The small molecule below binds the protein below.
Small molecule (SMILES): N[C@@H](Cc1ccccc1)C(=O)NCC=O

Sequence of chain 5.QA:
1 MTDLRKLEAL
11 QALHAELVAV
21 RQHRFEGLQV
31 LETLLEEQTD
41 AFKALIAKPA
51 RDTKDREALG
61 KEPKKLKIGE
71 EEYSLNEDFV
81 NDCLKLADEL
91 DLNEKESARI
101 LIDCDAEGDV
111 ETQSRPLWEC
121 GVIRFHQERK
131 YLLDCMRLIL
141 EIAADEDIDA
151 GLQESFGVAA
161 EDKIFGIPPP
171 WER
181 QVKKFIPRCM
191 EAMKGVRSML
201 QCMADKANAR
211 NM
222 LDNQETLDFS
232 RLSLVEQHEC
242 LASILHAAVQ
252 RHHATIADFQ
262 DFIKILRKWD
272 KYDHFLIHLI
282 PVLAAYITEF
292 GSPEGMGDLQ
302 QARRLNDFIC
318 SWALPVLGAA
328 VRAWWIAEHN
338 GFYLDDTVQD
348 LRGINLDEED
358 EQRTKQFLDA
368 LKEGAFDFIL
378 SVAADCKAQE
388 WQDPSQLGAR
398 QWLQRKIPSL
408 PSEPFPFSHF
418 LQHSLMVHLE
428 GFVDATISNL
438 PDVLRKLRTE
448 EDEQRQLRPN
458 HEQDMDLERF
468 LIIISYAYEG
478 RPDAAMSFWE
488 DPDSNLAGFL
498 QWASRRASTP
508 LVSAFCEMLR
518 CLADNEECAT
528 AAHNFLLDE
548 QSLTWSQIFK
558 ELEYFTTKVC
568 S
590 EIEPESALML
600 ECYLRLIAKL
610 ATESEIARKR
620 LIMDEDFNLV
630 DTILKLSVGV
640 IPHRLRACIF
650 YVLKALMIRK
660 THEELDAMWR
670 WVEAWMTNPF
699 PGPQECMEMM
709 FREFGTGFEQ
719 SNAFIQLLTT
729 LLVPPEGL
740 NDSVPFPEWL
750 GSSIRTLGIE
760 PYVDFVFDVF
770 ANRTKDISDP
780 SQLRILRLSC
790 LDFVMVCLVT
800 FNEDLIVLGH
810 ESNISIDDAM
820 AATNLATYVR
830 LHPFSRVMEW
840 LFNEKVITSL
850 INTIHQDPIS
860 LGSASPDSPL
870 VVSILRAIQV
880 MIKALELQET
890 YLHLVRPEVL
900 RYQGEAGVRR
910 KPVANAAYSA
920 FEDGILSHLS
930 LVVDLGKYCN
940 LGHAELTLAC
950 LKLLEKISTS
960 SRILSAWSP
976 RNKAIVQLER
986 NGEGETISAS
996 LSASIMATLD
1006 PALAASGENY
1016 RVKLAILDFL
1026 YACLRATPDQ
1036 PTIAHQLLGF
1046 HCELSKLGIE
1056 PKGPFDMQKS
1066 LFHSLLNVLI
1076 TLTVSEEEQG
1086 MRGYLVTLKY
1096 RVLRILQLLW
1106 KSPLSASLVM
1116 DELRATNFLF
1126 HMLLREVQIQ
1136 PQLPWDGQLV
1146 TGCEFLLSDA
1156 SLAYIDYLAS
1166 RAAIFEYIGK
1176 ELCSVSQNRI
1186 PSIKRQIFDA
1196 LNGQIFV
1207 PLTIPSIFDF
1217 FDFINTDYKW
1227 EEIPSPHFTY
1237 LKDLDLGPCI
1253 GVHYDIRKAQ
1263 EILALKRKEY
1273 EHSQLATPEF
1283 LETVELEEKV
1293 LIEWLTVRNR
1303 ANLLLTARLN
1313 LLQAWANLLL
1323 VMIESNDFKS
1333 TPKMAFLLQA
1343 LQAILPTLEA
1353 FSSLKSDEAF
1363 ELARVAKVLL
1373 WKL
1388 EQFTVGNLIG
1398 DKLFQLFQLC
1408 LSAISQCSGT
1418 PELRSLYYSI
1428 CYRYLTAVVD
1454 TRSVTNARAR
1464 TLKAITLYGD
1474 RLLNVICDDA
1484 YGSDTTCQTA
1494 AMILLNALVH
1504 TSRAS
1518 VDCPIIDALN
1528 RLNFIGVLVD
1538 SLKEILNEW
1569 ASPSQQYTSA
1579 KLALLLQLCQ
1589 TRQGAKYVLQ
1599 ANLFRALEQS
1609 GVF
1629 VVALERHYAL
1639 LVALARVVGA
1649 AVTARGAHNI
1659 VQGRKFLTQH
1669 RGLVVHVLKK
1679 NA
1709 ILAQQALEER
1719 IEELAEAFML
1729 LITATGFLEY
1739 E

Binding-site contacts:
Ligand atom CG contacts residue ASN492 of chain 5.QA at 4.3 Å.
Ligand atom O contacts residue ARG442 of chain 5.QA at 4.3 Å.
Ligand atom CB contacts residue PHE496 of chain 5.QA at 3.9 Å (hydrophobic).
Ligand atom C contacts residue ARG442 of chain 5.QA at 4.4 Å.
Ligand atom CA contacts residue ARG442 of chain 5.QA at 3.6 Å.
Ligand atom CD2 contacts residue ARG442 of chain 5.QA at 3.5 Å.
Ligand atom CD1 contacts residue ILE434 of chain 5.QA at 4.1 Å (hydrophobic).
Ligand atom CA contacts residue ASN492 of chain 5.QA at 3.3 Å.
Ligand atom N contacts residue ARG442 of chain 5.QA at 4.2 Å.
Ligand atom N contacts residue SER491 of chain 5.QA at 4.1 Å.
Ligand atom CE2 contacts residue ARG442 of chain 5.QA at 3.6 Å.
Ligand atom CE1 contacts residue PHE496 of chain 5.QA at 3.6 Å (hydrophobic).
Ligand atom CZ contacts residue PRO438 of chain 5.QA at 3.4 Å (hydrophobic).
Ligand atom CE1 contacts residue ILE434 of chain 5.QA at 3.9 Å (hydrophobic).
Ligand atom CD1 contacts residue PRO438 of chain 5.QA at 4.4 Å (hydrophobic).
Ligand atom N contacts residue ASN492 of chain 5.QA at 3.3 Å (h-bond).
Ligand atom CE2 contacts residue PRO438 of chain 5.QA at 3.7 Å (hydrophobic).
Ligand atom CZ contacts residue PHE496 of chain 5.QA at 3.9 Å (hydrophobic).
Ligand atom CD2 contacts residue PRO438 of chain 5.QA at 4.4 Å (hydrophobic).
Ligand atom O contacts residue PRO438 of chain 5.QA at 4.0 Å.
Ligand atom O contacts residue ASN492 of chain 5.QA at 4.2 Å.
Ligand atom CG contacts residue PHE496 of chain 5.QA at 4.0 Å (hydrophobic).
Ligand atom CE1 contacts residue PRO438 of chain 5.QA at 3.8 Å (hydrophobic).
Ligand atom CB contacts residue GLY495 of chain 5.QA at 3.9 Å.
Ligand atom CD1 contacts residue ASN492 of chain 5.QA at 3.9 Å.
Ligand atom CD1 contacts residue PHE496 of chain 5.QA at 3.7 Å (hydrophobic).
Ligand atom CG contacts residue GLY495 of chain 5.QA at 4.4 Å.
Ligand atom CB contacts residue ASN492 of chain 5.QA at 3.8 Å.
Ligand atom C contacts residue ASN492 of chain 5.QA at 4.0 Å.